Binding-site contacts:
Ligand atom C7 contacts residue ASN12 of chain 37.M at 3.9 Å.
Ligand atom N2 contacts residue ASN12 of chain 37.M at 3.8 Å.
Ligand atom C5 contacts residue ASN12 of chain 37.M at 4.2 Å.
Ligand atom O7 contacts residue ASN12 of chain 37.M at 3.6 Å.
Ligand atom C2 contacts residue ASN12 of chain 37.M at 3.3 Å.
Ligand atom C1 contacts residue ASN12 of chain 37.M at 2.2 Å.
Ligand atom O5 contacts residue ASN12 of chain 37.M at 2.8 Å (h-bond).

This protein binds this small molecule.
Small molecule (SMILES): CC(=O)N[C@H]1[C@H](O[C@H]2[C@H](O)[C@@H](NC(C)=O)CO[C@@H]2CO)O[C@H](CO)[C@@H](O)[C@@H]1O

Sequence of chain 37.M:
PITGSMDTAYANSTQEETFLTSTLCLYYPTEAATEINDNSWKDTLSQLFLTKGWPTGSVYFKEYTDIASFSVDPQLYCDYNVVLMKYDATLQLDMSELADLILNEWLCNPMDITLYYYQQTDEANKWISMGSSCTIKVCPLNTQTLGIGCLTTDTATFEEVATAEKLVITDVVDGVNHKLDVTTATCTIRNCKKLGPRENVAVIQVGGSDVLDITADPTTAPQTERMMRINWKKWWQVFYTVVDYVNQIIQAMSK